Sequence of chain 1.BA:
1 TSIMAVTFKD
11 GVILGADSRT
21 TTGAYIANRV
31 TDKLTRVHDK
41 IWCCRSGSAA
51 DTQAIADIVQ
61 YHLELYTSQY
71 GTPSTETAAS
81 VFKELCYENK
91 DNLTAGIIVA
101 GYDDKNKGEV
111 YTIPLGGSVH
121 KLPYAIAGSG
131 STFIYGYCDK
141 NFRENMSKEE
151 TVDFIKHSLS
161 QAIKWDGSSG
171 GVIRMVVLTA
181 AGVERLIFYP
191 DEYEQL

The small molecule below binds the protein below.
Small molecule (SMILES): COc1ccc(C[C@H](NC(=O)[C@H](C)NC(=O)CN2CCOCC2)C(=O)N[C@@H](Cc2ccccc2)[C@@H](O)[C@H](C)CO)cc1

Sequence of chain 1.V:
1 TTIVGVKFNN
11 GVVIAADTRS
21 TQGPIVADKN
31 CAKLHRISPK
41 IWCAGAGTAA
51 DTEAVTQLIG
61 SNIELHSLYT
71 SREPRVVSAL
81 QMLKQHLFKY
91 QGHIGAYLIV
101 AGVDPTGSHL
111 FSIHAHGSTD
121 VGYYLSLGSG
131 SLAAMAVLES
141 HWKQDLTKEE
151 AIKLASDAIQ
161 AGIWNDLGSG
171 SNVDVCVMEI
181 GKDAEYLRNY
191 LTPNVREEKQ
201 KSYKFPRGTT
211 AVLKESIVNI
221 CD

Binding-site contacts:
Ligand atom O39 contacts residue ALA49 of chain 1.BA at 3.0 Å (h-bond).
Ligand atom C10 contacts residue THR1 of chain 1.BA at 1.5 Å.
Ligand atom C12 contacts residue THR1 of chain 1.BA at 2.5 Å.
Ligand atom C8 contacts residue GLY47 of chain 1.BA at 3.8 Å.
Ligand atom C27 contacts residue THR21 of chain 1.BA at 3.7 Å.
Ligand atom O49 contacts residue THR20 of chain 1.BA at 3.4 Å.
Ligand atom O21 contacts residue SER46 of chain 1.BA at 3.8 Å.
Ligand atom C6 contacts residue THR1 of chain 1.BA at 3.7 Å.
Ligand atom O49 contacts residue THR21 of chain 1.BA at 3.3 Å (h-bond).
Ligand atom N22 contacts residue THR1 of chain 1.BA at 3.7 Å.
Ligand atom C2 contacts residue ARG45 of chain 1.BA at 3.2 Å.
Ligand atom C43 contacts residue SER48 of chain 1.BA at 3.7 Å.
Ligand atom C4 contacts residue THR31 of chain 1.BA at 3.8 Å.
Ligand atom C46 contacts residue SER48 of chain 1.BA at 3.7 Å.
Ligand atom C43 contacts residue GLY47 of chain 1.BA at 3.8 Å.
Ligand atom O21 contacts residue THR1 of chain 1.BA at 2.4 Å (h-bond).
Ligand atom C9 contacts residue THR1 of chain 1.BA at 1.4 Å.
Ligand atom C11 contacts residue ARG19 of chain 1.BA at 3.3 Å.
Ligand atom C32 contacts residue HIS116 of chain 1.V at 3.8 Å.
Ligand atom C3 contacts residue THR31 of chain 1.BA at 3.7 Å.
Ligand atom C23 contacts residue GLY47 of chain 1.BA at 3.6 Å.
Ligand atom C4 contacts residue THR20 of chain 1.BA at 3.2 Å.
Ligand atom C5 contacts residue THR20 of chain 1.BA at 3.6 Å.
Ligand atom C3 contacts residue ARG45 of chain 1.BA at 3.6 Å.
Ligand atom C24 contacts residue GLY47 of chain 1.BA at 3.5 Å.
Ligand atom C8 contacts residue THR1 of chain 1.BA at 2.4 Å.
Ligand atom O21 contacts residue GLY47 of chain 1.BA at 3.1 Å (h-bond).
Ligand atom C11 contacts residue THR1 of chain 1.BA at 2.5 Å.
Ligand atom C11 contacts residue LYS33 of chain 1.BA at 3.8 Å.
Ligand atom O37 contacts residue THR22 of chain 1.BA at 3.7 Å.
Ligand atom N22 contacts residue GLY47 of chain 1.BA at 2.9 Å (h-bond).
Ligand atom C11 contacts residue SER168 of chain 1.BA at 3.2 Å.
Ligand atom C7 contacts residue THR1 of chain 1.BA at 2.6 Å.
Ligand atom O37 contacts residue THR21 of chain 1.BA at 3.8 Å.
Ligand atom N25 contacts residue THR21 of chain 1.BA at 3.1 Å (h-bond).
Ligand atom O13 contacts residue THR1 of chain 1.BA at 3.1 Å (h-bond).
Ligand atom C1 contacts residue ARG45 of chain 1.BA at 3.4 Å.
Ligand atom C7 contacts residue ARG45 of chain 1.BA at 3.8 Å.
Ligand atom C42 contacts residue GLY47 of chain 1.BA at 3.5 Å.
Ligand atom C7 contacts residue GLY47 of chain 1.BA at 3.6 Å.